Sequence of chain 1.C:
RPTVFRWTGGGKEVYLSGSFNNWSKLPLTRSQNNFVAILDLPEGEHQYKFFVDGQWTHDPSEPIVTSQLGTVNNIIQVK

This protein binds this small molecule.
Small molecule (SMILES): OC[C@H]1O[C@@H]2O[C@H]3[C@H](O)[C@@H](O)[C@@H](O[C@H]4[C@H](O)[C@@H](O)[C@@H](O[C@H]5[C@H](O)[C@@H](O)[C@@H](O[C@H]6[C@H](O)[C@@H](O)[C@@H](O[C@H]7[C@H](O)[C@@H](O)[C@@H](O[C@H]8[C@H](O)[C@@H](O)[C@@H](O[C@H]1[C@H](O)[C@H]2O)O[C@@H]8CO)O[C@@H]7CO)O[C@@H]6CO)O[C@@H]5CO)O[C@@H]4CO)O[C@@H]3CO

Binding-site contacts:
Ligand atom O2 contacts residue TRP66 of chain 1.C at 4.1 Å.
Ligand atom O3 contacts residue GLN78 of chain 1.C at 3.5 Å (h-bond).
Ligand atom C6 contacts residue TRP66 of chain 1.C at 4.0 Å (hydrophobic).
Ligand atom O4 contacts residue THR81 of chain 1.C at 3.9 Å.
Ligand atom O3 contacts residue SER77 of chain 1.C at 3.5 Å.
Ligand atom C3 contacts residue LYS59 of chain 1.C at 4.0 Å.
Ligand atom C3 contacts residue GLN78 of chain 1.C at 4.0 Å.
Ligand atom C4 contacts residue LEU79 of chain 1.C at 4.1 Å (hydrophobic).
Ligand atom C4 contacts residue TRP66 of chain 1.C at 4.1 Å (hydrophobic).
Ligand atom C4 contacts residue TRP33 of chain 1.C at 3.9 Å (hydrophobic).
Ligand atom O5 contacts residue TRP66 of chain 1.C at 3.5 Å.
Ligand atom O3 contacts residue LYS59 of chain 1.C at 2.8 Å (salt-bridge).
Ligand atom O2 contacts residue ASN83 of chain 1.C at 2.5 Å (h-bond).
Ligand atom C1 contacts residue TRP66 of chain 1.C at 3.9 Å (hydrophobic).
Ligand atom O2 contacts residue GLN78 of chain 1.C at 3.4 Å.
Ligand atom C2 contacts residue TRP33 of chain 1.C at 3.7 Å (hydrophobic).
Ligand atom O2 contacts residue LYS59 of chain 1.C at 3.7 Å.
Ligand atom O2 contacts residue THR81 of chain 1.C at 3.0 Å (h-bond).
Ligand atom O2 contacts residue TRP33 of chain 1.C at 4.2 Å.
Ligand atom O3 contacts residue TRP66 of chain 1.C at 4.2 Å.
Ligand atom C6 contacts residue TRP33 of chain 1.C at 3.8 Å (hydrophobic).
Ligand atom C2 contacts residue THR81 of chain 1.C at 3.8 Å.
Ligand atom O4 contacts residue LEU79 of chain 1.C at 3.7 Å.
Ligand atom C3 contacts residue TRP66 of chain 1.C at 4.3 Å (hydrophobic).
Ligand atom C2 contacts residue LYS59 of chain 1.C at 4.1 Å.
Ligand atom O3 contacts residue LEU79 of chain 1.C at 4.0 Å.
Ligand atom C5 contacts residue TRP66 of chain 1.C at 4.2 Å (hydrophobic).
Ligand atom C3 contacts residue THR81 of chain 1.C at 3.4 Å.
Ligand atom O5 contacts residue TRP33 of chain 1.C at 3.8 Å.
Ligand atom C5 contacts residue TRP33 of chain 1.C at 4.2 Å (hydrophobic).
Ligand atom C1 contacts residue TRP33 of chain 1.C at 4.0 Å (hydrophobic).
Ligand atom O3 contacts residue THR81 of chain 1.C at 3.5 Å (h-bond).
Ligand atom C5 contacts residue LEU79 of chain 1.C at 3.9 Å (hydrophobic).
Ligand atom C2 contacts residue ASN83 of chain 1.C at 3.4 Å.
Ligand atom C3 contacts residue ASN83 of chain 1.C at 4.0 Å.
Ligand atom C3 contacts residue LEU79 of chain 1.C at 4.0 Å (hydrophobic).
Ligand atom O3 contacts residue ASN83 of chain 1.C at 2.9 Å (h-bond).
Ligand atom C2 contacts residue TRP66 of chain 1.C at 3.7 Å (hydrophobic).
Ligand atom O3 contacts residue TRP33 of chain 1.C at 4.0 Å.
Ligand atom O2 contacts residue SER77 of chain 1.C at 3.9 Å.